This protein binds this small molecule.
Small molecule (SMILES): [H]/N=C(/NCc1cc(Cl)c(N)c(Cl)c1)NC(=O)c1c(-c2ccc(OC)cc2)nsc1C

Binding-site contacts:
Ligand atom C18 contacts residue ILE288 of chain 1.B at 3.2 Å (hydrophobic).
Ligand atom C16 contacts residue ASP290 of chain 1.B at 3.4 Å.
Ligand atom O26 contacts residue TYR133 of chain 1.B at 3.4 Å.
Ligand atom C20 contacts residue ASP94 of chain 1.B at 3.4 Å.
Ligand atom C03 contacts residue THR134 of chain 1.B at 3.4 Å.
Ligand atom C18 contacts residue TYR260 of chain 1.B at 3.3 Å (hydrophobic).
Ligand atom S28 contacts residue THR391 of chain 1.B at 3.4 Å (h-bond).
Ligand atom N23 contacts residue PHE170 of chain 1.B at 3.2 Å (h-bond).
Ligand atom CL1 contacts residue GLN135 of chain 1.B at 3.5 Å.
Ligand atom C05 contacts residue TYR133 of chain 1.B at 3.4 Å (hydrophobic).
Ligand atom CL2 contacts residue LEU92 of chain 1.B at 3.5 Å.
Ligand atom C03 contacts residue ARG297 of chain 1.B at 3.3 Å.
Ligand atom C04 contacts residue GLN135 of chain 1.B at 3.6 Å.
Ligand atom C02 contacts residue GLN135 of chain 1.B at 3.5 Å.
Ligand atom C12 contacts residue GLN135 of chain 1.B at 3.6 Å.
Ligand atom N25 contacts residue TYR133 of chain 1.B at 3.7 Å.
Ligand atom N24 contacts residue ASP94 of chain 1.B at 2.4 Å (salt-bridge).
Ligand atom N23 contacts residue LYS169 of chain 1.B at 3.3 Å (salt-bridge).
Ligand atom C17 contacts residue ASP290 of chain 1.B at 3.5 Å.
Ligand atom N24 contacts residue ASP290 of chain 1.B at 3.0 Å (salt-bridge).
Ligand atom C15 contacts residue ASP290 of chain 1.B at 3.7 Å.
Ligand atom N22 contacts residue ASP290 of chain 1.B at 2.5 Å (salt-bridge).
Ligand atom N22 contacts residue THR293 of chain 1.B at 3.2 Å (h-bond).
Ligand atom C11 contacts residue ARG297 of chain 1.B at 3.5 Å.
Ligand atom C17 contacts residue ASP94 of chain 1.B at 3.6 Å.
Ligand atom C20 contacts residue TYR133 of chain 1.B at 3.5 Å (hydrophobic).
Ligand atom S28 contacts residue VAL394 of chain 1.B at 3.7 Å.
Ligand atom N21 contacts residue THR391 of chain 1.B at 3.3 Å (h-bond).
Ligand atom N24 contacts residue GLY292 of chain 1.B at 3.5 Å.
Ligand atom C18 contacts residue GLY96 of chain 1.B at 3.7 Å.
Ligand atom C05 contacts residue GLN135 of chain 1.B at 3.5 Å.
Ligand atom C01 contacts residue ARG297 of chain 1.B at 3.7 Å.
Ligand atom CL1 contacts residue TYR133 of chain 1.B at 3.7 Å.
Ligand atom CL1 contacts residue GLY136 of chain 1.B at 3.1 Å.
Ligand atom C18 contacts residue ASP290 of chain 1.B at 3.6 Å.
Ligand atom O27 contacts residue GLN135 of chain 1.B at 3.7 Å.
Ligand atom CL2 contacts residue TRP177 of chain 1.B at 3.5 Å.
Ligand atom C16 contacts residue THR293 of chain 1.B at 3.7 Å.
Ligand atom C01 contacts residue THR134 of chain 1.B at 3.3 Å.
Ligand atom O26 contacts residue GLN135 of chain 1.B at 3.4 Å (h-bond).

Sequence of chain 1.B:
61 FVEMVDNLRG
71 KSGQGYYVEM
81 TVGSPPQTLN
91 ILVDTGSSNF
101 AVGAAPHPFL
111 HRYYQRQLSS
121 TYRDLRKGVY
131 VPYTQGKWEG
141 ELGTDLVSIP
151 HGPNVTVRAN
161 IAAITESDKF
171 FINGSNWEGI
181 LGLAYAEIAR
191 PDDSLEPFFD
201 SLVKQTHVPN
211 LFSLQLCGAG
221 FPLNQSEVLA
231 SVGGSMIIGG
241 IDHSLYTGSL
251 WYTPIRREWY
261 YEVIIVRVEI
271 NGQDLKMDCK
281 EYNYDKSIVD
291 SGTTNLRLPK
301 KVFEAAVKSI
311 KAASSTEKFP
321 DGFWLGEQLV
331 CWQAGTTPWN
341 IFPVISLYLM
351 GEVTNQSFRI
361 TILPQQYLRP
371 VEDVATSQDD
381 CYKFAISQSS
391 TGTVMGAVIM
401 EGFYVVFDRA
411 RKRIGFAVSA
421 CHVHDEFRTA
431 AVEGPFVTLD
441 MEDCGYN